Sequence of chain 1.A:
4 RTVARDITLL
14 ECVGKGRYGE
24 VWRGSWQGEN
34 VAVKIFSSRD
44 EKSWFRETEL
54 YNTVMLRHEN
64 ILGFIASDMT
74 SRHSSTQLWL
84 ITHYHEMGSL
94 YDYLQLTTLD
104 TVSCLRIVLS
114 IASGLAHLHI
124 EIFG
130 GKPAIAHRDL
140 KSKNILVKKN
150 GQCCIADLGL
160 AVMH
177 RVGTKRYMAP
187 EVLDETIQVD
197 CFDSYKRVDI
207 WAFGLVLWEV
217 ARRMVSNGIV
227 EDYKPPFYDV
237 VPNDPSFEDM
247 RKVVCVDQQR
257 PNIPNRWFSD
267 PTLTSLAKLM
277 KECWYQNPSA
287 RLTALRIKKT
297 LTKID

Binding-site contacts:
Ligand atom C26 contacts residue VAL6 of chain 1.A at 3.6 Å (hydrophobic).
Ligand atom C27 contacts residue ARG8 of chain 1.A at 3.5 Å.
Ligand atom C05 contacts residue ALA7 of chain 1.A at 4.0 Å (hydrophobic).
Ligand atom C04 contacts residue ALA7 of chain 1.A at 3.8 Å (hydrophobic).
Ligand atom C06 contacts residue VAL6 of chain 1.A at 3.7 Å (hydrophobic).
Ligand atom C09 contacts residue VAL6 of chain 1.A at 4.2 Å (hydrophobic).
Ligand atom C21 contacts residue EDO1 of chain 1.S at 3.7 Å.
Ligand atom C17 contacts residue LU81 of chain 1.J at 3.7 Å.
Ligand atom C07 contacts residue ALA7 of chain 1.A at 3.4 Å (hydrophobic).
Ligand atom C09 contacts residue LU81 of chain 1.J at 3.5 Å.
Ligand atom C23 contacts residue LU81 of chain 1.J at 4.2 Å.
Ligand atom C24 contacts residue VAL6 of chain 1.A at 4.1 Å (hydrophobic).
Ligand atom C30 contacts residue ARG8 of chain 1.A at 3.9 Å.
Ligand atom C01 contacts residue ILE10 of chain 1.A at 4.3 Å (hydrophobic).
Ligand atom N08 contacts residue ALA7 of chain 1.A at 4.0 Å.
Ligand atom C13 contacts residue LU81 of chain 1.J at 3.5 Å.
Ligand atom C07 contacts residue TRP29 of chain 1.A at 3.9 Å (hydrophobic).
Ligand atom N08 contacts residue VAL6 of chain 1.A at 3.9 Å.
Ligand atom O31 contacts residue ARG8 of chain 1.A at 4.0 Å.
Ligand atom C01 contacts residue TRP29 of chain 1.A at 3.7 Å (hydrophobic).
Ligand atom C26 contacts residue ARG8 of chain 1.A at 3.9 Å.
Ligand atom C22 contacts residue EDO1 of chain 1.S at 3.9 Å.
Ligand atom C10 contacts residue LU81 of chain 1.J at 3.8 Å.
Ligand atom C29 contacts residue ARG8 of chain 1.A at 3.4 Å.
Ligand atom C03 contacts residue ARG8 of chain 1.A at 4.2 Å.
Ligand atom C14 contacts residue LU81 of chain 1.J at 4.1 Å.
Ligand atom O28 contacts residue ARG8 of chain 1.A at 3.0 Å (salt-bridge).
Ligand atom N08 contacts residue LU81 of chain 1.J at 4.2 Å.
Ligand atom C16 contacts residue LU81 of chain 1.J at 3.8 Å.
Ligand atom C32 contacts residue ILE84 of chain 1.A at 4.1 Å (hydrophobic).
Ligand atom C11 contacts residue LU81 of chain 1.J at 3.6 Å.
Ligand atom N08 contacts residue TRP29 of chain 1.A at 4.3 Å.
Ligand atom C32 contacts residue ALA69 of chain 1.A at 3.5 Å (hydrophobic).
Ligand atom C20 contacts residue EDO1 of chain 1.S at 4.1 Å.
Ligand atom O02 contacts residue TRP29 of chain 1.A at 4.2 Å.
Ligand atom C04 contacts residue TRP29 of chain 1.A at 4.0 Å (hydrophobic).
Ligand atom C07 contacts residue VAL6 of chain 1.A at 3.6 Å (hydrophobic).
Ligand atom C12 contacts residue LU81 of chain 1.J at 3.5 Å.
Ligand atom C05 contacts residue VAL6 of chain 1.A at 4.1 Å (hydrophobic).
Ligand atom C15 contacts residue LU81 of chain 1.J at 4.2 Å.

The protein below binds the small molecule below.
Small molecule (SMILES): COc1cc(-c2cncc(-c3ccc(C4CCN(C)CC4)cc3)c2C)cc(OC)c1OC